A protein and the small-molecule ligand that binds it are described below.
Small molecule (SMILES): Nc1nc2c(s1)CCc1ccc(OP(=O)(O)O)cc1-2

Sequence of chain 1.C:
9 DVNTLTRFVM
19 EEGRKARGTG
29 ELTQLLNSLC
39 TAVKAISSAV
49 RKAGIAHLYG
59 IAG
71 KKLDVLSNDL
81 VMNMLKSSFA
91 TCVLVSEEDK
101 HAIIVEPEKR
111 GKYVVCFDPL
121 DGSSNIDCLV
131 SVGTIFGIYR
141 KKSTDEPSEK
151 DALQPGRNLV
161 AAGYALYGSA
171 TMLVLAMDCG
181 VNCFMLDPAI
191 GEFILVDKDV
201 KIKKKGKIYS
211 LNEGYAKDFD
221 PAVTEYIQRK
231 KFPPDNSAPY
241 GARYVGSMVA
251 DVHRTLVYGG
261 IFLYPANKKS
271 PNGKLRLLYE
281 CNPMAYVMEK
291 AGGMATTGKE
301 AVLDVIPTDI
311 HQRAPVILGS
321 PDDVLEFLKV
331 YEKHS

Binding-site contacts:
Ligand atom C9 contacts residue LEU30 of chain 1.C at 3.5 Å (hydrophobic).
Ligand atom C6 contacts residue LEU30 of chain 1.C at 3.8 Å (hydrophobic).
Ligand atom P8 contacts residue THR27 of chain 1.C at 3.5 Å.
Ligand atom P8 contacts residue TYR113 of chain 1.C at 3.5 Å.
Ligand atom O26 contacts residue GLY26 of chain 1.C at 3.8 Å.
Ligand atom O28 contacts residue GLU29 of chain 1.C at 3.7 Å.
Ligand atom O27 contacts residue GLY26 of chain 1.C at 3.9 Å.
Ligand atom N14 contacts residue VAL17 of chain 1.C at 2.9 Å (h-bond).
Ligand atom O27 contacts residue LYS112 of chain 1.C at 3.0 Å (salt-bridge).
Ligand atom C12 contacts residue GLY21 of chain 1.C at 3.4 Å.
Ligand atom C6 contacts residue ALA24 of chain 1.C at 3.8 Å (hydrophobic).
Ligand atom N13 contacts residue LEU30 of chain 1.C at 3.5 Å.
Ligand atom C2 contacts residue ARG140 of chain 1.C at 3.9 Å.
Ligand atom O28 contacts residue TYR113 of chain 1.C at 2.4 Å (h-bond).
Ligand atom O28 contacts residue LYS112 of chain 1.C at 3.9 Å.
Ligand atom N14 contacts residue THR31 of chain 1.C at 2.8 Å (h-bond).
Ligand atom C6 contacts residue TYR113 of chain 1.C at 4.0 Å (hydrophobic).
Ligand atom C20 contacts residue MET177 of chain 1.C at 3.8 Å (hydrophobic).
Ligand atom C10 contacts residue LEU30 of chain 1.C at 3.3 Å (hydrophobic).
Ligand atom O27 contacts residue GLY28 of chain 1.C at 3.8 Å.
Ligand atom S11 contacts residue MET177 of chain 1.C at 3.6 Å.
Ligand atom C12 contacts residue THR31 of chain 1.C at 3.7 Å.
Ligand atom S11 contacts residue GLU20 of chain 1.C at 3.6 Å.
Ligand atom N14 contacts residue LEU34 of chain 1.C at 3.9 Å.
Ligand atom C1 contacts residue TYR113 of chain 1.C at 3.7 Å (hydrophobic).
Ligand atom O26 contacts residue GLU29 of chain 1.C at 3.4 Å (salt-bridge).
Ligand atom N13 contacts residue GLY21 of chain 1.C at 3.4 Å.
Ligand atom O27 contacts residue THR27 of chain 1.C at 2.4 Å (h-bond).
Ligand atom O28 contacts residue LEU30 of chain 1.C at 2.9 Å (h-bond).
Ligand atom N13 contacts residue THR31 of chain 1.C at 3.9 Å.
Ligand atom C3 contacts residue ALA24 of chain 1.C at 3.9 Å (hydrophobic).
Ligand atom O18 contacts residue TYR113 of chain 1.C at 3.6 Å (h-bond).
Ligand atom N14 contacts residue GLY21 of chain 1.C at 3.6 Å.
Ligand atom C52 contacts residue ALA24 of chain 1.C at 3.6 Å (hydrophobic).
Ligand atom C52 contacts residue LEU30 of chain 1.C at 3.6 Å (hydrophobic).
Ligand atom C12 contacts residue VAL17 of chain 1.C at 3.8 Å (hydrophobic).
Ligand atom C4 contacts residue ALA24 of chain 1.C at 3.6 Å (hydrophobic).
Ligand atom P8 contacts residue GLY28 of chain 1.C at 3.8 Å.
Ligand atom O26 contacts residue THR27 of chain 1.C at 3.3 Å (h-bond).
Ligand atom O26 contacts residue GLY28 of chain 1.C at 2.7 Å (h-bond).